A protein and the small-molecule ligand that binds it are described below.
Small molecule (SMILES): Nc1nc(Cl)cc(-c2nn(C(F)F)cc2Cc2ccccc2OCCN2CCOC[C@H]2CO)n1

Sequence of chain 1.A:
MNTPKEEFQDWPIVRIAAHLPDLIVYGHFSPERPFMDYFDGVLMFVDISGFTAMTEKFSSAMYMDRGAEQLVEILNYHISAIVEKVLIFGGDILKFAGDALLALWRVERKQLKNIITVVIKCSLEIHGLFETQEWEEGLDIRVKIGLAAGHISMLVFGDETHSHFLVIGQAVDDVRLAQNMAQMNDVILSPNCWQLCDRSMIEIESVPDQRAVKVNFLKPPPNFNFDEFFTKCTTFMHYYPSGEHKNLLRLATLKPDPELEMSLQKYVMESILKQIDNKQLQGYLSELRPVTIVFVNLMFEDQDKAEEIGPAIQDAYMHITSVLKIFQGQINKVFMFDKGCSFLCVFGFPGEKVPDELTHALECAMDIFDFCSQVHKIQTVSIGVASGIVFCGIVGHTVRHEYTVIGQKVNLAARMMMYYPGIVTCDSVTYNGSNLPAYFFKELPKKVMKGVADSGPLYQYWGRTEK

Binding-site contacts:
Ligand atom CAB contacts residue PHE45 of chain 1.A at 3.6 Å (hydrophobic).
Ligand atom C4 contacts residue LEU102 of chain 1.A at 3.6 Å (hydrophobic).
Ligand atom FAZ contacts residue PHE96 of chain 1.A at 3.0 Å.
Ligand atom C5 contacts residue LEU102 of chain 1.A at 3.6 Å (hydrophobic).
Ligand atom CAN contacts residue PHE336 of chain 1.A at 3.8 Å (hydrophobic).
Ligand atom OAG contacts residue PHE45 of chain 1.A at 3.7 Å.
Ligand atom CAQ contacts residue ASP99 of chain 1.A at 2.6 Å.
Ligand atom CL6 contacts residue PHE165 of chain 1.A at 3.3 Å.
Ligand atom CAF contacts residue MET337 of chain 1.A at 3.7 Å (hydrophobic).
Ligand atom FAY contacts residue LEU101 of chain 1.A at 3.1 Å.
Ligand atom OAS contacts residue ALA97 of chain 1.A at 3.4 Å.
Ligand atom NBH contacts residue VAL167 of chain 1.A at 2.7 Å (h-bond).
Ligand atom CAD contacts residue ARG176 of chain 1.A at 3.7 Å.
Ligand atom CAH contacts residue PHE336 of chain 1.A at 3.7 Å (hydrophobic).
Ligand atom CL6 contacts residue VAL167 of chain 1.A at 3.6 Å.
Ligand atom CAC contacts residue GLN179 of chain 1.A at 3.3 Å.
Ligand atom FAZ contacts residue ALA97 of chain 1.A at 3.1 Å.
Ligand atom CL6 contacts residue LEU166 of chain 1.A at 3.7 Å.
Ligand atom C5 contacts residue LYS95 of chain 1.A at 3.7 Å.
Ligand atom CAJ contacts residue PHE45 of chain 1.A at 3.6 Å (hydrophobic).
Ligand atom CAR contacts residue PHE336 of chain 1.A at 3.5 Å (hydrophobic).
Ligand atom CAJ contacts residue GLN179 of chain 1.A at 3.6 Å.
Ligand atom N1 contacts residue VAL167 of chain 1.A at 3.0 Å (h-bond).
Ligand atom CAN contacts residue PHE338 of chain 1.A at 3.6 Å (hydrophobic).
Ligand atom CAR contacts residue ASP99 of chain 1.A at 3.3 Å.
Ligand atom CAC contacts residue PHE45 of chain 1.A at 3.5 Å (hydrophobic).
Ligand atom NAL contacts residue ASP99 of chain 1.A at 2.8 Å (salt-bridge).
Ligand atom CAV contacts residue PHE336 of chain 1.A at 3.6 Å (hydrophobic).
Ligand atom CAI contacts residue PHE336 of chain 1.A at 3.4 Å (hydrophobic).
Ligand atom N3 contacts residue MET337 of chain 1.A at 3.7 Å.
Ligand atom N1 contacts residue LEU166 of chain 1.A at 3.6 Å.
Ligand atom FAZ contacts residue LYS95 of chain 1.A at 3.4 Å.
Ligand atom C2 contacts residue MET337 of chain 1.A at 3.7 Å (hydrophobic).
Ligand atom FAY contacts residue LEU102 of chain 1.A at 3.3 Å.
Ligand atom CL6 contacts residue LYS95 of chain 1.A at 3.6 Å.
Ligand atom NBH contacts residue MET337 of chain 1.A at 2.9 Å (h-bond).
Ligand atom CAU contacts residue PHE336 of chain 1.A at 3.6 Å (hydrophobic).
Ligand atom OAS contacts residue ASP99 of chain 1.A at 2.2 Å (salt-bridge).
Ligand atom C2 contacts residue VAL167 of chain 1.A at 3.5 Å (hydrophobic).
Ligand atom FAY contacts residue ALA100 of chain 1.A at 3.3 Å.